Sequence of chain 1.A:
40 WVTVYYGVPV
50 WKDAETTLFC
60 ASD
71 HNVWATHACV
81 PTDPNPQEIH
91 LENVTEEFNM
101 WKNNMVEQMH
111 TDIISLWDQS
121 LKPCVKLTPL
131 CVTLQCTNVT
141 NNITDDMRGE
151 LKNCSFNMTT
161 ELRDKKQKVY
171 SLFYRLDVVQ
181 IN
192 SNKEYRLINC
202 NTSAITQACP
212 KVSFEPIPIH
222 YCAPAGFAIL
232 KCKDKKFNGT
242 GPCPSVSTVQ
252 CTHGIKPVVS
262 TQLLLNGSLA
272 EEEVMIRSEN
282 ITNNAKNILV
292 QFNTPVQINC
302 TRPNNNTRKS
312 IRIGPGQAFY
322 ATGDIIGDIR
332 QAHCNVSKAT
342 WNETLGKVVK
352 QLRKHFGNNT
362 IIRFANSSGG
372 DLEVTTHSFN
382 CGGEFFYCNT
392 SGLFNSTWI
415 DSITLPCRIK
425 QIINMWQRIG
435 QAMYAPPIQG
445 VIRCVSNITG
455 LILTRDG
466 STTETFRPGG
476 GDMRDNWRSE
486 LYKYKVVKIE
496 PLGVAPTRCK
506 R

The protein below binds the small molecule below.
Small molecule (SMILES): CC(=O)N[C@@H]1[C@@H](O)[C@H](O)[C@@H](CO)O[C@H]1O

Binding-site contacts:
Ligand atom N2 contacts residue ASN281 of chain 1.A at 2.8 Å (h-bond).
Ligand atom C1 contacts residue THR283 of chain 1.A at 3.7 Å.
Ligand atom C7 contacts residue ASN281 of chain 1.A at 3.5 Å.
Ligand atom C1 contacts residue ASN281 of chain 1.A at 1.4 Å.
Ligand atom C4 contacts residue ASN281 of chain 1.A at 4.1 Å.
Ligand atom C5 contacts residue THR283 of chain 1.A at 4.2 Å.
Ligand atom C1 contacts residue ASN284 of chain 1.A at 4.2 Å.
Ligand atom C5 contacts residue ASN281 of chain 1.A at 3.7 Å.
Ligand atom C3 contacts residue ASN281 of chain 1.A at 3.6 Å.
Ligand atom O5 contacts residue ASN281 of chain 1.A at 2.4 Å (h-bond).
Ligand atom O5 contacts residue ASN284 of chain 1.A at 3.6 Å.
Ligand atom O7 contacts residue ASN281 of chain 1.A at 3.9 Å.
Ligand atom O5 contacts residue THR283 of chain 1.A at 4.1 Å.
Ligand atom C2 contacts residue ASN281 of chain 1.A at 2.4 Å.